Sequence of chain 1.F:
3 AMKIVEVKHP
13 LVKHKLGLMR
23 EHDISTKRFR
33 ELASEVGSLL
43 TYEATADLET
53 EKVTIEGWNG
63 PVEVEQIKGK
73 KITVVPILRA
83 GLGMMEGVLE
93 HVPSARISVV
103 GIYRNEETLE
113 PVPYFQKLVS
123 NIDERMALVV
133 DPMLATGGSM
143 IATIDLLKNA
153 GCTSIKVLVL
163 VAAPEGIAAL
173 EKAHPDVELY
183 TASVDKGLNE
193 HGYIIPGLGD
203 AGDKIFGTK

A small-molecule ligand and the protein it binds are described below.
Small molecule (SMILES): OC[C@@]1(O)OC[C@@H](O)[C@@H](O)[C@@H]1O

Binding-site contacts:
Ligand atom C5 contacts residue LYS10 of chain 1.E at 4.3 Å.
Ligand atom C6 contacts residue GLC1 of chain 1.K at 4.0 Å.
Ligand atom O4 contacts residue VAL9 of chain 1.E at 4.5 Å.
Ligand atom C4 contacts residue HIS11 of chain 1.E at 3.7 Å.
Ligand atom C3 contacts residue GLU45 of chain 1.E at 4.3 Å.
Ligand atom O3 contacts residue VAL9 of chain 1.E at 3.4 Å.
Ligand atom O1 contacts residue GLU45 of chain 1.E at 2.9 Å (salt-bridge).
Ligand atom O5 contacts residue GLC1 of chain 1.K at 3.7 Å.
Ligand atom C4 contacts residue VAL9 of chain 1.E at 4.4 Å (hydrophobic).
Ligand atom C5 contacts residue HIS11 of chain 1.E at 4.1 Å.
Ligand atom O4 contacts residue GLC1 of chain 1.K at 3.6 Å.
Ligand atom O4 contacts residue GLU45 of chain 1.E at 2.6 Å (salt-bridge).
Ligand atom C3 contacts residue VAL9 of chain 1.E at 3.9 Å (hydrophobic).
Ligand atom C4 contacts residue GLU45 of chain 1.E at 3.8 Å.
Ligand atom O5 contacts residue HIS11 of chain 1.E at 3.9 Å.
Ligand atom O1 contacts residue GLC1 of chain 1.K at 4.2 Å.
Ligand atom C4 contacts residue LYS10 of chain 1.E at 3.9 Å.
Ligand atom O3 contacts residue HIS11 of chain 1.E at 3.8 Å.
Ligand atom C1 contacts residue GLU45 of chain 1.E at 3.8 Å.
Ligand atom O2 contacts residue GLU8 of chain 1.E at 3.9 Å.
Ligand atom O4 contacts residue HIS11 of chain 1.E at 4.3 Å.
Ligand atom O3 contacts residue GLU8 of chain 1.E at 3.4 Å (salt-bridge).
Ligand atom C3 contacts residue GLU8 of chain 1.E at 4.1 Å.
Ligand atom C3 contacts residue LYS10 of chain 1.E at 3.4 Å.
Ligand atom C3 contacts residue HIS11 of chain 1.E at 4.3 Å.
Ligand atom O5 contacts residue ALA48 of chain 1.F at 4.0 Å.
Ligand atom O3 contacts residue LYS10 of chain 1.E at 2.4 Å (salt-bridge).
Ligand atom C1 contacts residue GLC1 of chain 1.K at 3.3 Å.
Ligand atom O4 contacts residue TYR44 of chain 1.F at 3.9 Å.
Ligand atom O1 contacts residue VAL7 of chain 1.E at 3.9 Å.
Ligand atom O6 contacts residue GLC1 of chain 1.K at 4.3 Å.
Ligand atom C2 contacts residue GLC1 of chain 1.K at 4.5 Å.
Ligand atom C5 contacts residue GLC1 of chain 1.K at 4.3 Å.

Sequence of chain 1.E:
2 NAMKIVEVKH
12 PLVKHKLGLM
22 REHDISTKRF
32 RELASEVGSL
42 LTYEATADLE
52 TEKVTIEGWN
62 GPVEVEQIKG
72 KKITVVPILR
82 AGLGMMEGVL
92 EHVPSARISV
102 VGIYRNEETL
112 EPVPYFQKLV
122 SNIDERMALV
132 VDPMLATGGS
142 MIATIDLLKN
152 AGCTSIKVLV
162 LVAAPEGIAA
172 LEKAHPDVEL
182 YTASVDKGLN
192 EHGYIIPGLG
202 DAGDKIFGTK